Sequence of chain 1.B:
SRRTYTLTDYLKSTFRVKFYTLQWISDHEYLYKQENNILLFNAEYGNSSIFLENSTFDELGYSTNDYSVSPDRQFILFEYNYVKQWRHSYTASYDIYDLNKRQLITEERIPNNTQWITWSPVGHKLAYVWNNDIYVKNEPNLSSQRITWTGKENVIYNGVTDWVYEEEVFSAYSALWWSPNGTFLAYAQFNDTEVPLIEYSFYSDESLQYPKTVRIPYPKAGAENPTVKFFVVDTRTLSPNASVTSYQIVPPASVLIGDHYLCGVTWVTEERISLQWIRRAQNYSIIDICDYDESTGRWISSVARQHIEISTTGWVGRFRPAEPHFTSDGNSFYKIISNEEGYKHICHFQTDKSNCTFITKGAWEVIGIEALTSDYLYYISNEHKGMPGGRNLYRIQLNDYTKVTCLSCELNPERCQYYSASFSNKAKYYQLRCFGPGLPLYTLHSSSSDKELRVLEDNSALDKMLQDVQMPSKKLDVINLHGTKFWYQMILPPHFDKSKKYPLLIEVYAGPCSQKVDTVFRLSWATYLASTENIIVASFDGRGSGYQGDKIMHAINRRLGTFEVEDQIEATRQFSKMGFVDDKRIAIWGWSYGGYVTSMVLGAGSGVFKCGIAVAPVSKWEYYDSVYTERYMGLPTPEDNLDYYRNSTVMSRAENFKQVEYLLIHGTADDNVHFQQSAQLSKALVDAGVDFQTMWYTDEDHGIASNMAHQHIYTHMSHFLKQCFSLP

This protein binds this small molecule.
Small molecule (SMILES): CC(=O)N[C@@H]1[C@@H](O)[C@H](O)[C@@H](CO)O[C@H]1O

Binding-site contacts:
Ligand atom O7 contacts residue ASN191 of chain 1.B at 3.4 Å (h-bond).
Ligand atom C2 contacts residue ASN191 of chain 1.B at 2.4 Å.
Ligand atom C8 contacts residue THR150 of chain 1.B at 4.3 Å.
Ligand atom N2 contacts residue ASN191 of chain 1.B at 2.9 Å (h-bond).
Ligand atom O7 contacts residue LYS229 of chain 1.B at 3.8 Å.
Ligand atom C7 contacts residue ASN191 of chain 1.B at 3.3 Å.
Ligand atom C8 contacts residue ILE156 of chain 1.B at 3.7 Å (hydrophobic).
Ligand atom O6 contacts residue THR193 of chain 1.B at 3.9 Å.
Ligand atom C6 contacts residue GLU194 of chain 1.B at 3.5 Å.
Ligand atom C5 contacts residue ASN191 of chain 1.B at 3.6 Å.
Ligand atom C1 contacts residue ILE156 of chain 1.B at 4.2 Å (hydrophobic).
Ligand atom N2 contacts residue ILE156 of chain 1.B at 3.6 Å.
Ligand atom C5 contacts residue THR193 of chain 1.B at 3.9 Å.
Ligand atom C7 contacts residue ILE156 of chain 1.B at 3.8 Å (hydrophobic).
Ligand atom C3 contacts residue ASN191 of chain 1.B at 3.8 Å.
Ligand atom O6 contacts residue GLU194 of chain 1.B at 2.5 Å (salt-bridge).
Ligand atom C4 contacts residue ASN191 of chain 1.B at 4.2 Å.
Ligand atom O5 contacts residue ASN191 of chain 1.B at 2.4 Å (h-bond).
Ligand atom O7 contacts residue GLN189 of chain 1.B at 3.9 Å.
Ligand atom C7 contacts residue GLN189 of chain 1.B at 4.5 Å.
Ligand atom O5 contacts residue THR193 of chain 1.B at 3.8 Å.
Ligand atom C1 contacts residue ASN191 of chain 1.B at 1.4 Å.
Ligand atom C1 contacts residue THR193 of chain 1.B at 3.5 Å.
Ligand atom C8 contacts residue GLN189 of chain 1.B at 4.3 Å.